Binding-site contacts:
Ligand atom N6 contacts residue HIS332 of chain 1.B at 3.2 Å.
Ligand atom OH5 contacts residue MG1 of chain 1.O at 2.0 Å.
Ligand atom C5 contacts residue HIS332 of chain 1.B at 3.5 Å.
Ligand atom OH6 contacts residue LLH1 of chain 1.R at 0.6 Å (h-bond).
Ligand atom O1A contacts residue LLH1 of chain 1.R at 0.3 Å (h-bond).
Ligand atom N6 contacts residue GLU352 of chain 1.B at 3.0 Å (salt-bridge).
Ligand atom N6 contacts residue LLH1 of chain 1.R at 0.7 Å (h-bond).
Ligand atom OH5 contacts residue LLH1 of chain 1.R at 0.2 Å (h-bond).
Ligand atom OH4 contacts residue HIS194 of chain 1.B at 3.4 Å (h-bond).
Ligand atom OH6 contacts residue ASP229 of chain 1.B at 3.2 Å (salt-bridge).
Ligand atom OH6 contacts residue LYS192 of chain 1.B at 2.8 Å (salt-bridge).
Ligand atom N6 contacts residue MG1 of chain 1.O at 3.1 Å.
Ligand atom OH5 contacts residue ASP229 of chain 1.B at 2.8 Å (salt-bridge).
Ligand atom O1B contacts residue HIS47 of chain 1.B at 2.8 Å (h-bond).
Ligand atom OH2 contacts residue HIS232 of chain 1.B at 3.1 Å (h-bond).
Ligand atom C4 contacts residue HIS332 of chain 1.B at 3.4 Å.
Ligand atom C3 contacts residue LLH1 of chain 1.R at 0.4 Å.
Ligand atom O1A contacts residue ARG113 of chain 1.A at 3.4 Å (salt-bridge).
Ligand atom OH6 contacts residue MG1 of chain 1.O at 2.5 Å.
Ligand atom OH4 contacts residue LLH1 of chain 1.R at 0.8 Å.
Ligand atom OH3 contacts residue LLH1 of chain 1.R at 1.1 Å (h-bond).
Ligand atom OH6 contacts residue GLU352 of chain 1.B at 2.9 Å (salt-bridge).
Ligand atom C5 contacts residue GLU281 of chain 1.B at 3.4 Å.
Ligand atom C5 contacts residue LLH1 of chain 1.R at 0.5 Å.
Ligand atom OH3 contacts residue ARG113 of chain 1.A at 3.0 Å (salt-bridge).
Ligand atom C5 contacts residue HIS194 of chain 1.B at 3.5 Å.
Ligand atom O1A contacts residue HIS47 of chain 1.B at 3.0 Å (h-bond).
Ligand atom OH6 contacts residue GLU255 of chain 1.B at 3.2 Å (salt-bridge).
Ligand atom OH5 contacts residue GLU281 of chain 1.B at 3.0 Å (salt-bridge).
Ligand atom OH2 contacts residue LLH1 of chain 1.R at 0.4 Å (h-bond).
Ligand atom OH6 contacts residue ARG303 of chain 1.B at 3.0 Å (salt-bridge).
Ligand atom C2 contacts residue LLH1 of chain 1.R at 0.3 Å.
Ligand atom C4 contacts residue LLH1 of chain 1.R at 1.0 Å.
Ligand atom OH6 contacts residue GLU281 of chain 1.B at 3.3 Å (salt-bridge).
Ligand atom O1A contacts residue HIS232 of chain 1.B at 2.7 Å (h-bond).
Ligand atom C5 contacts residue MG1 of chain 1.O at 3.0 Å.
Ligand atom C1 contacts residue LLH1 of chain 1.R at 0.1 Å.
Ligand atom C1 contacts residue HIS47 of chain 1.B at 3.3 Å.
Ligand atom O1B contacts residue LLH1 of chain 1.R at 0.1 Å (h-bond).
Ligand atom OH2 contacts residue HIS194 of chain 1.B at 3.2 Å.

Sequence of chain 1.B:
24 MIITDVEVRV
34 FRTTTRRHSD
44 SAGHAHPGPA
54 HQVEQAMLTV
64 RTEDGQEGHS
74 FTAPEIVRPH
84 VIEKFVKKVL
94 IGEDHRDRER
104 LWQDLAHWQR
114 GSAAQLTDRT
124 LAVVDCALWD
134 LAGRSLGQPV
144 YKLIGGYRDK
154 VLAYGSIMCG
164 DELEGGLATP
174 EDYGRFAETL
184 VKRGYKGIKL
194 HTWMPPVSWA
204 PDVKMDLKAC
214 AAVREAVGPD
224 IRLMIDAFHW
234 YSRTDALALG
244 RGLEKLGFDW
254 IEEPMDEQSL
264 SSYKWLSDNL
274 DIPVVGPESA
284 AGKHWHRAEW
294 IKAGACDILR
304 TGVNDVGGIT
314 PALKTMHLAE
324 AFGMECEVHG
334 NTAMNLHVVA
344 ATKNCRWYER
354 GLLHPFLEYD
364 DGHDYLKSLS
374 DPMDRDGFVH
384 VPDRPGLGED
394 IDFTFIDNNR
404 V

Sequence of chain 1.A:
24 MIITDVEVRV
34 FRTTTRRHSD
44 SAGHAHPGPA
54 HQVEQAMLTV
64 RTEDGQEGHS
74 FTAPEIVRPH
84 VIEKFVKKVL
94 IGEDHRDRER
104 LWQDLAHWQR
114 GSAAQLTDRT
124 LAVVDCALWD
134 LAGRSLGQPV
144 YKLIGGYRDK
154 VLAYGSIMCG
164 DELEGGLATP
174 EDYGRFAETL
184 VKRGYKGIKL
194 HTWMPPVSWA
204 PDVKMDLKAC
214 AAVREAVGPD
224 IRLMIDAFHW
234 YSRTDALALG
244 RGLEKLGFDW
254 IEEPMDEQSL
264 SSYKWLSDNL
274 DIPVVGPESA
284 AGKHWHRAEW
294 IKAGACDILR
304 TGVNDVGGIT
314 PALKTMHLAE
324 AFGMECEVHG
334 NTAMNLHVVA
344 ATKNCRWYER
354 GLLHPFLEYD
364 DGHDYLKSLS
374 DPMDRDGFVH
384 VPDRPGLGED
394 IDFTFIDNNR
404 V

A small-molecule ligand and the protein it binds are described below.
Small molecule (SMILES): O=C(NO)[C@@H](O)[C@H](O)[C@@H](O)C(=O)[O-]